Sequence of chain 2.B:
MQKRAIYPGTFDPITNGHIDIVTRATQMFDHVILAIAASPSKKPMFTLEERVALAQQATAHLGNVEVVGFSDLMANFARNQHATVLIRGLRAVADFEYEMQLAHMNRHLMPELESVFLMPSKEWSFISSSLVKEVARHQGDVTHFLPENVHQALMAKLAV

Sequence of chain 13.B:
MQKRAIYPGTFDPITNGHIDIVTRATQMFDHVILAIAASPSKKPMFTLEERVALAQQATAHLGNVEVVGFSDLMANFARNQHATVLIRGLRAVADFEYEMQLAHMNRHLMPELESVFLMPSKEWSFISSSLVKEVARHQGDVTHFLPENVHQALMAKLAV

Binding-site contacts:
Ligand atom C1 contacts residue LEU109 of chain 2.B at 3.8 Å (hydrophobic).
Ligand atom O contacts residue ALA75 of chain 2.B at 3.3 Å (h-bond).
Ligand atom O contacts residue LEU73 of chain 2.B at 3.6 Å.
Ligand atom F1 contacts residue MET74 of chain 2.B at 4.0 Å.
Ligand atom F1 contacts residue HIS138 of chain 13.B at 3.5 Å.
Ligand atom F contacts residue MET74 of chain 2.B at 3.9 Å.
Ligand atom C6 contacts residue LEU73 of chain 2.B at 3.4 Å (hydrophobic).
Ligand atom C1 contacts residue ASN106 of chain 2.B at 3.1 Å.
Ligand atom C4 contacts residue LEU73 of chain 2.B at 4.0 Å (hydrophobic).
Ligand atom C contacts residue ASN106 of chain 2.B at 3.2 Å.
Ligand atom C contacts residue LEU73 of chain 2.B at 3.6 Å (hydrophobic).
Ligand atom N1 contacts residue MET74 of chain 2.B at 3.0 Å (h-bond).
Ligand atom C6 contacts residue MET74 of chain 2.B at 3.7 Å (hydrophobic).
Ligand atom C2 contacts residue LEU131 of chain 13.B at 3.9 Å (hydrophobic).
Ligand atom C5 contacts residue GLU134 of chain 13.B at 3.9 Å.
Ligand atom C2 contacts residue VAL135 of chain 13.B at 3.6 Å (hydrophobic).
Ligand atom C1 contacts residue MET105 of chain 2.B at 4.0 Å (hydrophobic).
Ligand atom C3 contacts residue GLU134 of chain 13.B at 4.1 Å.
Ligand atom C3 contacts residue LEU102 of chain 2.B at 3.7 Å (hydrophobic).
Ligand atom O contacts residue LEU109 of chain 2.B at 4.0 Å.
Ligand atom C2 contacts residue MET105 of chain 2.B at 3.8 Å (hydrophobic).
Ligand atom O contacts residue ASN106 of chain 2.B at 2.6 Å (h-bond).
Ligand atom F contacts residue ASP72 of chain 2.B at 4.1 Å.
Ligand atom N contacts residue GLU134 of chain 13.B at 2.8 Å (salt-bridge).
Ligand atom C1 contacts residue LEU102 of chain 2.B at 3.9 Å (hydrophobic).
Ligand atom N1 contacts residue LEU73 of chain 2.B at 3.5 Å.
Ligand atom C5 contacts residue MET74 of chain 2.B at 4.0 Å (hydrophobic).
Ligand atom O contacts residue MET74 of chain 2.B at 3.1 Å.
Ligand atom C3 contacts residue VAL135 of chain 13.B at 3.8 Å (hydrophobic).
Ligand atom C5 contacts residue LEU73 of chain 2.B at 4.0 Å (hydrophobic).
Ligand atom C3 contacts residue LEU131 of chain 13.B at 3.8 Å (hydrophobic).
Ligand atom C2 contacts residue LEU102 of chain 2.B at 3.5 Å (hydrophobic).
Ligand atom F2 contacts residue GLU134 of chain 13.B at 3.4 Å.
Ligand atom C7 contacts residue GLU134 of chain 13.B at 4.2 Å.
Ligand atom C4 contacts residue GLU134 of chain 13.B at 3.8 Å.
Ligand atom C contacts residue MET74 of chain 2.B at 3.7 Å (hydrophobic).
Ligand atom C4 contacts residue LEU102 of chain 2.B at 4.2 Å (hydrophobic).
Ligand atom F1 contacts residue ASP72 of chain 2.B at 3.4 Å.
Ligand atom F1 contacts residue LEU73 of chain 2.B at 3.5 Å.
Ligand atom F contacts residue PHE70 of chain 2.B at 4.0 Å.

A protein and the small-molecule ligand that binds it are described below.
Small molecule (SMILES): Oc1cccc2nc(C(F)(F)F)[nH]c12